Binding-site contacts:
Ligand atom C4 contacts residue ASN343 of chain 1.G at 4.3 Å.
Ligand atom C5 contacts residue ASN343 of chain 1.G at 3.6 Å.
Ligand atom C7 contacts residue PHE342 of chain 1.G at 4.4 Å (hydrophobic).
Ligand atom O7 contacts residue ASN343 of chain 1.G at 4.2 Å.
Ligand atom N2 contacts residue PHE342 of chain 1.G at 4.3 Å.
Ligand atom C8 contacts residue PHE342 of chain 1.G at 3.4 Å (hydrophobic).
Ligand atom C1 contacts residue ASN343 of chain 1.G at 1.4 Å.
Ligand atom C2 contacts residue ASN343 of chain 1.G at 2.5 Å.
Ligand atom C3 contacts residue ASN343 of chain 1.G at 3.8 Å.
Ligand atom C7 contacts residue ASN343 of chain 1.G at 3.8 Å.
Ligand atom O5 contacts residue ASN343 of chain 1.G at 2.3 Å (h-bond).
Ligand atom N2 contacts residue ASN343 of chain 1.G at 2.9 Å (h-bond).

Sequence of chain 1.G:
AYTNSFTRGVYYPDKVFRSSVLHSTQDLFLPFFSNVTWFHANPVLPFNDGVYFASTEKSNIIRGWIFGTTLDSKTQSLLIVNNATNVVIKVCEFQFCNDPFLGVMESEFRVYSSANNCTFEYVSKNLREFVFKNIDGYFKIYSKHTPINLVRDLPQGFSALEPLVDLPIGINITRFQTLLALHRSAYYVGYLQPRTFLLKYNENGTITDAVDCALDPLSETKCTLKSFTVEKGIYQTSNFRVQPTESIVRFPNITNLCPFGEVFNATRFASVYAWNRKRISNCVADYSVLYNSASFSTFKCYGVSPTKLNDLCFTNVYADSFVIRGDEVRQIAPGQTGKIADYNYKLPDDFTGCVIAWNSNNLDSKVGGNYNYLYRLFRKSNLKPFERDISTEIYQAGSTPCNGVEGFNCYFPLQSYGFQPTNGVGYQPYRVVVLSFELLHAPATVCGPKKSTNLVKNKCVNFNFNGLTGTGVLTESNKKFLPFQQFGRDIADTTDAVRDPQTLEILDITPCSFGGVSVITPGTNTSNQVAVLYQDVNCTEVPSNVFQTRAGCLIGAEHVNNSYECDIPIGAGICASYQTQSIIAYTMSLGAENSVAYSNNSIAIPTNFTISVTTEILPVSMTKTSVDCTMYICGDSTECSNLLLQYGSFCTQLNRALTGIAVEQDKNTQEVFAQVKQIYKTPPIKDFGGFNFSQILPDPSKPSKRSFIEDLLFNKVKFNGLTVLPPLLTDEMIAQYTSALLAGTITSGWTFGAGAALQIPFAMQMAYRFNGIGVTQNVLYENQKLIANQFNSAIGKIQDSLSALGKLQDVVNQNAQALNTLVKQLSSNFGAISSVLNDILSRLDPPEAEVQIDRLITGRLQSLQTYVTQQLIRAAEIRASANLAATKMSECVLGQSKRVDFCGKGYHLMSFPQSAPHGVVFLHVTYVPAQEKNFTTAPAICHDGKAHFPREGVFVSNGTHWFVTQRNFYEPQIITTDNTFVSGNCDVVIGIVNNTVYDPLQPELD

The protein below binds the small molecule below.
Small molecule (SMILES): CC(=O)N[C@H]1[C@H](O[C@H]2[C@H](O)[C@@H](NC(C)=O)CO[C@@H]2CO)O[C@H](CO)[C@@H](O)[C@@H]1O